Binding-site contacts:
Ligand atom C5' contacts residue VAL24 of chain 1.A at 3.4 Å (hydrophobic).
Ligand atom C6 contacts residue ARG358 of chain 1.D at 3.6 Å.
Ligand atom O4' contacts residue ARG358 of chain 1.D at 3.0 Å (salt-bridge).
Ligand atom C4 contacts residue ARG358 of chain 1.D at 3.1 Å.
Ligand atom O2 contacts residue VAL24 of chain 1.A at 3.5 Å.
Ligand atom N4 contacts residue LYS284 of chain 1.D at 3.3 Å (salt-bridge).
Ligand atom O5' contacts residue VAL24 of chain 1.A at 3.5 Å (h-bond).
Ligand atom C8 contacts residue TYR62 of chain 1.D at 3.2 Å (hydrophobic).
Ligand atom OP1 contacts residue HIS283 of chain 1.D at 2.7 Å (h-bond).
Ligand atom O6 contacts residue PHE72 of chain 1.A at 3.3 Å.
Ligand atom N9 contacts residue ARG358 of chain 1.D at 3.4 Å (salt-bridge).
Ligand atom OP1 contacts residue HIS32 of chain 1.A at 2.8 Å (h-bond).
Ligand atom N1 contacts residue ASP44 of chain 1.A at 2.9 Å (salt-bridge).
Ligand atom C6 contacts residue ARG52 of chain 1.A at 3.6 Å.
Ligand atom C2 contacts residue ARG358 of chain 1.D at 3.3 Å.
Ligand atom N9 contacts residue TYR62 of chain 1.D at 3.6 Å.
Ligand atom N9 contacts residue VAL63 of chain 1.D at 3.6 Å (h-bond).
Ligand atom S2P contacts residue ARG279 of chain 1.D at 3.3 Å (salt-bridge).
Ligand atom N3 contacts residue ARG358 of chain 1.D at 3.3 Å (salt-bridge).
Ligand atom O4' contacts residue VAL24 of chain 1.A at 3.4 Å.
Ligand atom N2 contacts residue ARG358 of chain 1.D at 3.4 Å.
Ligand atom C2' contacts residue VAL285 of chain 1.D at 3.5 Å (hydrophobic).
Ligand atom N4 contacts residue HIS283 of chain 1.D at 3.5 Å (h-bond).
Ligand atom O6 contacts residue GLN49 of chain 1.A at 2.9 Å (h-bond).
Ligand atom C8 contacts residue VAL63 of chain 1.D at 3.0 Å (hydrophobic).
Ligand atom OP1 contacts residue LYS23 of chain 1.A at 3.1 Å.
Ligand atom C2' contacts residue VAL24 of chain 1.A at 3.1 Å (hydrophobic).
Ligand atom C5 contacts residue ARG52 of chain 1.A at 3.6 Å.
Ligand atom C3' contacts residue VAL24 of chain 1.A at 3.4 Å (hydrophobic).
Ligand atom O6 contacts residue ARG52 of chain 1.A at 3.1 Å (salt-bridge).
Ligand atom O5' contacts residue ARG358 of chain 1.D at 3.5 Å (salt-bridge).
Ligand atom O5' contacts residue LYS362 of chain 1.D at 3.0 Å (salt-bridge).
Ligand atom C5 contacts residue ARG358 of chain 1.D at 3.6 Å.
Ligand atom S2P contacts residue ARG358 of chain 1.D at 3.5 Å.
Ligand atom S2P contacts residue LEU360 of chain 1.D at 3.3 Å.
Ligand atom O3' contacts residue ARG278 of chain 1.D at 2.9 Å (salt-bridge).
Ligand atom C1' contacts residue VAL63 of chain 1.D at 3.3 Å (hydrophobic).
Ligand atom N7 contacts residue TYR62 of chain 1.D at 3.3 Å (h-bond).
Ligand atom N7 contacts residue ARG52 of chain 1.A at 3.1 Å (salt-bridge).
Ligand atom N2 contacts residue ASP44 of chain 1.A at 3.1 Å (salt-bridge).

The small molecule below binds the protein below.
Small molecule (SMILES): Nc1ccn([C@H]2C[C@H](O[P](=O)(S)OC[C@H]3O[C@@H](n4cnc5c(=O)[nH]c(N)nc54)C[C@@H]3O[P](O)(=S)OC[C@H]3O[C@@H](n4ccc(N)nc4=O)C[C@@H]3O[P](O)(=S)OC[C@H]3O[C@@H](n4ccc(N)nc4=O)C[C@@H]3O)[C@@H](CO)O2)c(=O)n1

Sequence of chain 1.D:
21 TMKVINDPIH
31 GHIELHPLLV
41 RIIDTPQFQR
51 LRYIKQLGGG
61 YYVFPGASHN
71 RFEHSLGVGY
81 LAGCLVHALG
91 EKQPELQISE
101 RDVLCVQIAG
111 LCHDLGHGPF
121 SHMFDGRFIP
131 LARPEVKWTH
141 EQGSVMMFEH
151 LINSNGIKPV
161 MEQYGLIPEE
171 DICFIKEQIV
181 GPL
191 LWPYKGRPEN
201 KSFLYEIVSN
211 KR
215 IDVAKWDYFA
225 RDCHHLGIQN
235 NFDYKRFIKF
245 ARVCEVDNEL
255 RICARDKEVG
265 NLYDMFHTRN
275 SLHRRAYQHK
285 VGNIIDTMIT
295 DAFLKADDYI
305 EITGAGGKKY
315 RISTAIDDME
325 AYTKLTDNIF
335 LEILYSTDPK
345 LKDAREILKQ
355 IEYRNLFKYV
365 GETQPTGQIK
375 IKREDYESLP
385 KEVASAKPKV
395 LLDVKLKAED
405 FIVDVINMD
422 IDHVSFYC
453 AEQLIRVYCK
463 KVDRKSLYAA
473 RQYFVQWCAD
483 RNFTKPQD

Sequence of chain 1.A:
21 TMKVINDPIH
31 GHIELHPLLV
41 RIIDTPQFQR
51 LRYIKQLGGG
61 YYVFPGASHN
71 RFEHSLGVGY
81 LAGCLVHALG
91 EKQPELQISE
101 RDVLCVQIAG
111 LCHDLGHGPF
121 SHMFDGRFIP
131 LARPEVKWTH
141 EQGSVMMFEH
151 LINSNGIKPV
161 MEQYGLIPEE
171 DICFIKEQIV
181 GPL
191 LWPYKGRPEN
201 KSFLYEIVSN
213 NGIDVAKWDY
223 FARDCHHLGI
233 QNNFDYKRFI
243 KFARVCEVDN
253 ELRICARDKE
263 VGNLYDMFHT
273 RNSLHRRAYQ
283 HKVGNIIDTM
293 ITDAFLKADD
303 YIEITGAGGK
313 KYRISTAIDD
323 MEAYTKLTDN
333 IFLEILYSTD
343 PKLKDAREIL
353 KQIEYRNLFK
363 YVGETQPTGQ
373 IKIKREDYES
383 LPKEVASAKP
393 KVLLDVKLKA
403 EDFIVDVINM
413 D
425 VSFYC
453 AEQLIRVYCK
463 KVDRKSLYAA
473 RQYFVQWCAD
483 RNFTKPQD